Sequence of chain 1.A:
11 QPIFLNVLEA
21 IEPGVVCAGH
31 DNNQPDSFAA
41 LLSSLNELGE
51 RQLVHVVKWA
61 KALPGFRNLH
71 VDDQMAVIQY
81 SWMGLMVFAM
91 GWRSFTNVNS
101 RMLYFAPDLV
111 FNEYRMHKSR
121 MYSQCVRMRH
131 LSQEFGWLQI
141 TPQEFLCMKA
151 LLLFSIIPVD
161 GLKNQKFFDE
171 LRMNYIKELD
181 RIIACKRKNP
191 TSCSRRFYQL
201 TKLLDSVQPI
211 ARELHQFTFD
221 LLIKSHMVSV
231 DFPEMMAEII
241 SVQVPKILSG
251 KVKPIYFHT

This protein binds this small molecule.
Small molecule (SMILES): Cc1c(/N=C2\O[C@@H](C(F)(F)F)[C@@H]3[C@@H](O)CCN23)ccc(C#N)c1Cl

Binding-site contacts:
Ligand atom F24 contacts residue GLY49 of chain 1.A at 3.6 Å.
Ligand atom C1 contacts residue MET121 of chain 1.A at 3.6 Å (hydrophobic).
Ligand atom C19 contacts residue LEU48 of chain 1.A at 3.7 Å (hydrophobic).
Ligand atom C5 contacts residue PHE217 of chain 1.A at 3.6 Å (hydrophobic).
Ligand atom C15 contacts residue LEU45 of chain 1.A at 3.5 Å (hydrophobic).
Ligand atom C13 contacts residue MET86 of chain 1.A at 3.8 Å (hydrophobic).
Ligand atom F23 contacts residue TRP82 of chain 1.A at 3.2 Å.
Ligand atom C12 contacts residue PHE105 of chain 1.A at 3.6 Å (hydrophobic).
Ligand atom CL17 contacts residue MET86 of chain 1.A at 3.4 Å.
Ligand atom O18 contacts residue LEU42 of chain 1.A at 3.6 Å.
Ligand atom C3 contacts residue ASN46 of chain 1.A at 3.6 Å.
Ligand atom C13 contacts residue PHE105 of chain 1.A at 3.8 Å (hydrophobic).
Ligand atom F22 contacts residue THR218 of chain 1.A at 3.6 Å.
Ligand atom C5 contacts residue MET121 of chain 1.A at 3.8 Å (hydrophobic).
Ligand atom C16 contacts residue LEU214 of chain 1.A at 3.7 Å (hydrophobic).
Ligand atom F24 contacts residue MET236 of chain 1.A at 3.6 Å.
Ligand atom N20 contacts residue GLN52 of chain 1.A at 3.7 Å.
Ligand atom N20 contacts residue PHE105 of chain 1.A at 3.6 Å.
Ligand atom F23 contacts residue MET83 of chain 1.A at 3.4 Å.
Ligand atom N20 contacts residue LEU48 of chain 1.A at 3.8 Å.
Ligand atom C5 contacts residue LEU42 of chain 1.A at 3.6 Å (hydrophobic).
Ligand atom C1 contacts residue THR218 of chain 1.A at 3.2 Å.
Ligand atom C5 contacts residue THR218 of chain 1.A at 3.2 Å.
Ligand atom C4 contacts residue ASN46 of chain 1.A at 3.2 Å.
Ligand atom O18 contacts residue PHE232 of chain 1.A at 3.7 Å.
Ligand atom F22 contacts residue PHE232 of chain 1.A at 3.7 Å.
Ligand atom F22 contacts residue ILE240 of chain 1.A at 3.6 Å.
Ligand atom O18 contacts residue ASN46 of chain 1.A at 2.8 Å (h-bond).
Ligand atom O7 contacts residue LEU45 of chain 1.A at 3.6 Å (h-bond).
Ligand atom N2 contacts residue THR218 of chain 1.A at 3.1 Å (h-bond).
Ligand atom CL17 contacts residue MET90 of chain 1.A at 3.4 Å.
Ligand atom C11 contacts residue PHE105 of chain 1.A at 3.8 Å (hydrophobic).
Ligand atom C4 contacts residue THR218 of chain 1.A at 3.6 Å.
Ligand atom F24 contacts residue TRP82 of chain 1.A at 3.6 Å.
Ligand atom C8 contacts residue ASN46 of chain 1.A at 3.2 Å.
Ligand atom C3 contacts residue THR218 of chain 1.A at 3.1 Å.
Ligand atom C4 contacts residue LEU42 of chain 1.A at 3.6 Å (hydrophobic).
Ligand atom C21 contacts residue ASN46 of chain 1.A at 3.7 Å.
Ligand atom N20 contacts residue ARG93 of chain 1.A at 2.8 Å (salt-bridge).
Ligand atom F22 contacts residue ASN46 of chain 1.A at 3.2 Å.